Sequence of chain 31.U:
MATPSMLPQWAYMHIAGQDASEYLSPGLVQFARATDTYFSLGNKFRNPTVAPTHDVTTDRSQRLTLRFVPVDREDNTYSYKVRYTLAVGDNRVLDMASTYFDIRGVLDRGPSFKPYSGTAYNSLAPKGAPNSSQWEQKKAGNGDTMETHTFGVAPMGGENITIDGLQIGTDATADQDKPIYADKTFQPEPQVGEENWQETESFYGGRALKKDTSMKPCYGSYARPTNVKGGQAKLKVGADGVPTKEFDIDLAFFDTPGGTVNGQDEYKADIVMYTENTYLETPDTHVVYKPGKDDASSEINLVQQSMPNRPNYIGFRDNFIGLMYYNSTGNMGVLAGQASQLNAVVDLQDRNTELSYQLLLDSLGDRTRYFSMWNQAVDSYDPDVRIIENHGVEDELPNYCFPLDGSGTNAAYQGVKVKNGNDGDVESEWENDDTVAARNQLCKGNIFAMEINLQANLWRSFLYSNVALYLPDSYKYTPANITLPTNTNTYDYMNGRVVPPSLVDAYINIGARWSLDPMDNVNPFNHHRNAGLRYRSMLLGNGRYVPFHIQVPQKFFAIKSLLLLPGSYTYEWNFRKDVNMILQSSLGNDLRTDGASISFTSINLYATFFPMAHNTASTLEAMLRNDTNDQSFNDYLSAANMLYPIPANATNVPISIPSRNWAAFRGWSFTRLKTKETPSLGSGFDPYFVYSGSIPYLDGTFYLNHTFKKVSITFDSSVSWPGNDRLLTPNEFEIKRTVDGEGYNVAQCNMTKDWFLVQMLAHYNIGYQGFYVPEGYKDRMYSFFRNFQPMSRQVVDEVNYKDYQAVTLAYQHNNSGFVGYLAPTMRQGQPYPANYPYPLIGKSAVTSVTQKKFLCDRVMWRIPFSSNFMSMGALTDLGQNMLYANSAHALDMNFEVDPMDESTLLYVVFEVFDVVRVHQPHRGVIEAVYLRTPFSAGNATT

A small-molecule ligand and the protein it binds are described below.
Small molecule (SMILES): CC[C@H](C)[C@H](NC(=O)[C@@H](N)CC(=O)O)C(=O)N[C@@H](CC(N)=O)C(=O)N[C@@H](Cc1ccccc1)C(=O)N[C@@H](CO)C(=O)N[C@@H](CO)C(=O)N[C@H](C=O)CC(C)C

Sequence of chain 31.T:
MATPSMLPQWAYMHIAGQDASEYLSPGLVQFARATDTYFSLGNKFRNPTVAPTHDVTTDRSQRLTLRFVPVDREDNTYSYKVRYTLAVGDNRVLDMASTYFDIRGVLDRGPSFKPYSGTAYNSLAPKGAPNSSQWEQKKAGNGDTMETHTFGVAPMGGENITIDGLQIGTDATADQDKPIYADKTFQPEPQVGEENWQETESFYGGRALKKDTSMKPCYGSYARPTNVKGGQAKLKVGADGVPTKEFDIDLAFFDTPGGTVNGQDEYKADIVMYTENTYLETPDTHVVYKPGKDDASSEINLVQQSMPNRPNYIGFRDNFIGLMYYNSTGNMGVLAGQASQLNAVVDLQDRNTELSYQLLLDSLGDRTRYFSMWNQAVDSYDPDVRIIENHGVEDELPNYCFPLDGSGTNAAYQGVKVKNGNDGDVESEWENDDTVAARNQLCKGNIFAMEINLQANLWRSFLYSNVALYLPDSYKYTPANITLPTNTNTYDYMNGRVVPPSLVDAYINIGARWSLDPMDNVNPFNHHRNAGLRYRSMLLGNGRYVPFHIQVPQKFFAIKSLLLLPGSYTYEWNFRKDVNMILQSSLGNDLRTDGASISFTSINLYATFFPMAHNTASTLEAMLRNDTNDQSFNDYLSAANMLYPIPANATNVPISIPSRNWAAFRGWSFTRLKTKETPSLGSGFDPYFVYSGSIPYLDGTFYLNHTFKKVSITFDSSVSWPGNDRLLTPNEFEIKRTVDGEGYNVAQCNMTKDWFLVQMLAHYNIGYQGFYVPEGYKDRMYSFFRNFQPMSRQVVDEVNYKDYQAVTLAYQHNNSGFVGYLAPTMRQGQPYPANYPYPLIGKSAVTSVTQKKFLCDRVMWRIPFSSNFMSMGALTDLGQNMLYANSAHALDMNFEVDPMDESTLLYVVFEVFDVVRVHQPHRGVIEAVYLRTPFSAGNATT

Binding-site contacts:
Ligand atom C contacts residue GLU911 of chain 31.T at 3.3 Å.
Ligand atom N contacts residue PHE45 of chain 31.U at 3.4 Å (h-bond).
Ligand atom N contacts residue GLY42 of chain 31.U at 3.2 Å (h-bond).
Ligand atom O contacts residue ASN47 of chain 31.U at 3.3 Å (h-bond).
Ligand atom O contacts residue ARG666 of chain 31.T at 3.1 Å (salt-bridge).
Ligand atom CZ contacts residue ASN634 of chain 31.T at 3.8 Å.
Ligand atom CA contacts residue PHE45 of chain 31.U at 3.6 Å (hydrophobic).
Ligand atom CD1 contacts residue SER21 of chain 31.U at 3.6 Å.
Ligand atom O contacts residue ARG46 of chain 31.U at 3.5 Å (salt-bridge).
Ligand atom O contacts residue TYR636 of chain 31.T at 3.1 Å (h-bond).
Ligand atom CE1 contacts residue ASN634 of chain 31.T at 3.4 Å.
Ligand atom CB contacts residue GLY42 of chain 31.U at 3.7 Å.
Ligand atom CA contacts residue TYR636 of chain 31.T at 3.7 Å (hydrophobic).
Ligand atom OD2 contacts residue SER871 of chain 31.T at 3.2 Å (h-bond).
Ligand atom N contacts residue SER871 of chain 31.T at 3.5 Å (h-bond).
Ligand atom N contacts residue TYR636 of chain 31.T at 3.8 Å.
Ligand atom CD1 contacts residue ASN634 of chain 31.T at 3.6 Å.
Ligand atom O contacts residue TYR636 of chain 31.T at 3.5 Å (h-bond).
Ligand atom CG2 contacts residue TYR636 of chain 31.T at 3.4 Å (hydrophobic).
Ligand atom OD1 contacts residue ARG862 of chain 31.T at 3.1 Å.
Ligand atom CB contacts residue PHE45 of chain 31.U at 3.3 Å (hydrophobic).
Ligand atom O contacts residue GLY42 of chain 31.U at 2.9 Å (h-bond).
Ligand atom CG2 contacts residue LEU637 of chain 31.T at 3.8 Å (hydrophobic).
Ligand atom N contacts residue ASN47 of chain 31.U at 3.8 Å.
Ligand atom CD1 contacts residue LEU637 of chain 31.T at 3.7 Å (hydrophobic).
Ligand atom CG1 contacts residue GLU911 of chain 31.T at 3.7 Å.
Ligand atom C contacts residue GLY42 of chain 31.U at 3.5 Å.
Ligand atom OD1 contacts residue ALA762 of chain 31.T at 3.5 Å.
Ligand atom CD1 contacts residue ARG33 of chain 31.U at 3.8 Å.
Ligand atom CA contacts residue ASN47 of chain 31.U at 3.8 Å.
Ligand atom N contacts residue ARG46 of chain 31.U at 3.5 Å (salt-bridge).
Ligand atom CB contacts residue GLY42 of chain 31.U at 3.5 Å.
Ligand atom O contacts residue GLU911 of chain 31.T at 3.1 Å (salt-bridge).
Ligand atom OD2 contacts residue PRO864 of chain 31.T at 3.7 Å.
Ligand atom CA contacts residue GLY42 of chain 31.U at 3.6 Å.
Ligand atom OD1 contacts residue ALA874 of chain 31.T at 3.7 Å.
Ligand atom CD1 contacts residue ALA20 of chain 31.U at 3.7 Å (hydrophobic).
Ligand atom CZ contacts residue PHE633 of chain 31.T at 3.7 Å (hydrophobic).
Ligand atom ND2 contacts residue ARG666 of chain 31.T at 3.4 Å (salt-bridge).
Ligand atom CA contacts residue GLU911 of chain 31.T at 3.8 Å.